Sequence of chain 2.A:
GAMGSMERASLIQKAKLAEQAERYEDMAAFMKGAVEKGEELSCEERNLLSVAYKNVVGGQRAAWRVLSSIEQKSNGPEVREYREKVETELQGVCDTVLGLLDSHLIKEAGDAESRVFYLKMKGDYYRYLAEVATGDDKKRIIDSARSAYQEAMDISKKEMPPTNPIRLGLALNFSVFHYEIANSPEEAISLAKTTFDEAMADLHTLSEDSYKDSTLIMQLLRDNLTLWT

Binding-site contacts:
Ligand atom C09 contacts residue LEU232 of chain 2.A at 4.3 Å (hydrophobic).
Ligand atom C07 contacts residue LYS200 of chain 2.A at 3.9 Å.
Ligand atom C04 contacts residue LYS200 of chain 2.A at 4.0 Å.
Ligand atom CL2 contacts residue LEU232 of chain 2.A at 3.8 Å.
Ligand atom C14 contacts residue ARG229 of chain 2.A at 4.3 Å.
Ligand atom C12 contacts residue LEU232 of chain 2.A at 3.7 Å (hydrophobic).
Ligand atom C03 contacts residue LYS200 of chain 2.A at 3.9 Å.
Ligand atom N10 contacts residue LYS200 of chain 2.A at 3.3 Å.
Ligand atom C15 contacts residue LEU232 of chain 2.A at 3.8 Å (hydrophobic).
Ligand atom O08 contacts residue THR236 of chain 2.A at 4.4 Å.
Ligand atom CL1 contacts residue ARG229 of chain 2.A at 3.6 Å.
Ligand atom C06 contacts residue LYS200 of chain 2.A at 4.0 Å.
Ligand atom CL2 contacts residue THR233 of chain 2.A at 4.0 Å.
Ligand atom C11 contacts residue LYS200 of chain 2.A at 3.5 Å.
Ligand atom C14 contacts residue LEU232 of chain 2.A at 3.8 Å (hydrophobic).
Ligand atom C06 contacts residue LEU232 of chain 2.A at 4.4 Å (hydrophobic).
Ligand atom C11 contacts residue LEU232 of chain 2.A at 3.8 Å (hydrophobic).
Ligand atom N10 contacts residue LEU232 of chain 2.A at 4.1 Å.
Ligand atom C06 contacts residue ILE196 of chain 2.A at 4.2 Å (hydrophobic).
Ligand atom CL1 contacts residue PHE203 of chain 2.A at 3.7 Å.
Ligand atom C07 contacts residue ILE196 of chain 2.A at 4.2 Å (hydrophobic).
Ligand atom CL1 contacts residue LEU232 of chain 2.A at 4.3 Å.
Ligand atom C05 contacts residue LYS200 of chain 2.A at 4.1 Å.
Ligand atom CL2 contacts residue THR236 of chain 2.A at 3.5 Å.
Ligand atom C02 contacts residue LYS200 of chain 2.A at 3.9 Å.
Ligand atom C09 contacts residue LYS200 of chain 2.A at 4.5 Å.
Ligand atom N01 contacts residue LYS200 of chain 2.A at 4.5 Å.

A small-molecule ligand and the protein it binds are described below.
Small molecule (SMILES): Nc1ccc(Oc2ncc(Cl)cc2Cl)cc1